A small-molecule ligand and the protein it binds are described below.
Small molecule (SMILES): Nc1ncnc2c1ncn2[C@@H]1O[C@H](CO[P](=O)(O)O[P](=O)(O)O[P](=O)(O)O[P](=O)(O)OC[C@H]2O[C@@H](n3cnc4c(N)ncnc43)[C@H](O)[C@@H]2O)[C@@H](O)[C@H]1O

Sequence of chain 4.A:
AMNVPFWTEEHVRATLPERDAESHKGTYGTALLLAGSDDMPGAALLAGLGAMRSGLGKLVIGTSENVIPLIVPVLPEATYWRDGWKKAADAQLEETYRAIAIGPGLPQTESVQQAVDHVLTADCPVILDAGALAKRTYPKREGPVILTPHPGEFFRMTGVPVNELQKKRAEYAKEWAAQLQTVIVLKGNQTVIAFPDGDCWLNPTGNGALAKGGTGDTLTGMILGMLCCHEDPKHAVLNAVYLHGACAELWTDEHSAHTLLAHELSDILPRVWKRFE

Binding-site contacts:
Ligand atom C2E contacts residue CYS202 of chain 4.A at 4.0 Å (hydrophobic).
Ligand atom O2E contacts residue GLY200 of chain 4.A at 2.4 Å (h-bond).
Ligand atom N9A contacts residue CYS202 of chain 4.A at 3.8 Å.
Ligand atom O4E contacts residue VAL6 of chain 4.A at 3.8 Å.
Ligand atom O1B contacts residue ASN5 of chain 4.A at 3.5 Å (h-bond).
Ligand atom C1E contacts residue PRO7 of chain 4.A at 4.1 Å (hydrophobic).
Ligand atom C5E contacts residue MET4 of chain 4.A at 2.8 Å (hydrophobic).
Ligand atom C4A contacts residue CYS202 of chain 4.A at 3.7 Å (hydrophobic).
Ligand atom O2E contacts residue ASP201 of chain 4.A at 3.8 Å.
Ligand atom N3A contacts residue ASP201 of chain 4.A at 3.4 Å.
Ligand atom O4E contacts residue CYS202 of chain 4.A at 4.0 Å.
Ligand atom O1G contacts residue ASN5 of chain 4.A at 3.5 Å.
Ligand atom PB contacts residue MET4 of chain 4.A at 3.2 Å.
Ligand atom C2E contacts residue LYS176 of chain 4.A at 4.1 Å.
Ligand atom O3E contacts residue LYS176 of chain 4.A at 3.1 Å (salt-bridge).
Ligand atom N1A contacts residue TRP203 of chain 4.A at 3.9 Å.
Ligand atom O5E contacts residue ASN5 of chain 4.A at 3.6 Å.
Ligand atom C2A contacts residue TRP203 of chain 4.A at 3.7 Å (hydrophobic).
Ligand atom O3A contacts residue ASN5 of chain 4.A at 3.8 Å.
Ligand atom C3E contacts residue LYS176 of chain 4.A at 4.1 Å.
Ligand atom C4E contacts residue MET4 of chain 4.A at 4.1 Å (hydrophobic).
Ligand atom C2A contacts residue CYS202 of chain 4.A at 3.9 Å (hydrophobic).
Ligand atom O2B contacts residue MET4 of chain 4.A at 4.0 Å.
Ligand atom C2A contacts residue ASP201 of chain 4.A at 3.3 Å.
Ligand atom PA contacts residue MET4 of chain 4.A at 3.7 Å.
Ligand atom C2E contacts residue GLY200 of chain 4.A at 3.2 Å.
Ligand atom N1A contacts residue ASP201 of chain 4.A at 4.1 Å.
Ligand atom N9A contacts residue PRO7 of chain 4.A at 3.8 Å.
Ligand atom O3G contacts residue ASN5 of chain 4.A at 2.5 Å (h-bond).
Ligand atom O1B contacts residue MET4 of chain 4.A at 3.0 Å (h-bond).
Ligand atom C8A contacts residue PRO7 of chain 4.A at 3.8 Å (hydrophobic).
Ligand atom O2E contacts residue CYS202 of chain 4.A at 3.4 Å.
Ligand atom C1E contacts residue CYS202 of chain 4.A at 3.4 Å (hydrophobic).
Ligand atom O5E contacts residue MET4 of chain 4.A at 3.2 Å (h-bond).
Ligand atom O2E contacts residue LYS176 of chain 4.A at 3.0 Å (salt-bridge).
Ligand atom PG contacts residue ASN5 of chain 4.A at 3.8 Å.
Ligand atom N3A contacts residue CYS202 of chain 4.A at 3.1 Å (h-bond).
Ligand atom C5E contacts residue ASN5 of chain 4.A at 4.0 Å.
Ligand atom O3A contacts residue MET4 of chain 4.A at 2.5 Å (h-bond).
Ligand atom O4E contacts residue PRO7 of chain 4.A at 3.8 Å.